Sequence of chain 1.B:
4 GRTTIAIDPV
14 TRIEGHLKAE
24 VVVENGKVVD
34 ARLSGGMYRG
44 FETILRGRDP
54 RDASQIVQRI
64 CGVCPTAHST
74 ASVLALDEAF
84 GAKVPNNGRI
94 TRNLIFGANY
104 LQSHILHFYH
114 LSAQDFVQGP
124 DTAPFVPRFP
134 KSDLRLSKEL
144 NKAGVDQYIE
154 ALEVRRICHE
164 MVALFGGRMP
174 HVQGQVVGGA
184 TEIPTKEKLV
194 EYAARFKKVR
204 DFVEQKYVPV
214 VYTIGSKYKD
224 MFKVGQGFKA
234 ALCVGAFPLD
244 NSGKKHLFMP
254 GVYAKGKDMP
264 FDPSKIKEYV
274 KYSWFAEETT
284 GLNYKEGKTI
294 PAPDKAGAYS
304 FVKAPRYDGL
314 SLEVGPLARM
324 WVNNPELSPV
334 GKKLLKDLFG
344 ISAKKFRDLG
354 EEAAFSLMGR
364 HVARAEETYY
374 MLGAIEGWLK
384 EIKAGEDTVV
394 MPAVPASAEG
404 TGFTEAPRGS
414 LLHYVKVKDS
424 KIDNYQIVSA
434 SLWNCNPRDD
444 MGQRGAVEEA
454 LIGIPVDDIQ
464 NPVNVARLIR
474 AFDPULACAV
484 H

This small molecule binds to this protein.
Small molecule (SMILES): N#C[Fe](=C=O)C#N

Binding-site contacts:
Ligand atom C2 contacts residue CYS67 of chain 1.B at 2.8 Å (hydrophobic).
Ligand atom N2 contacts residue H2S1 of chain 1.R at 3.9 Å.
Ligand atom FE contacts residue SEC478 of chain 1.B at 3.2 Å.
Ligand atom C3 contacts residue HIS71 of chain 1.B at 4.1 Å.
Ligand atom C2 contacts residue ALA409 of chain 1.B at 3.6 Å (hydrophobic).
Ligand atom C2 contacts residue NI1 of chain 1.P at 3.5 Å.
Ligand atom N1 contacts residue ARG411 of chain 1.B at 3.4 Å.
Ligand atom C2 contacts residue ARG411 of chain 1.B at 3.7 Å.
Ligand atom C3 contacts residue ALA409 of chain 1.B at 3.2 Å (hydrophobic).
Ligand atom N2 contacts residue PRO410 of chain 1.B at 3.2 Å.
Ligand atom C2 contacts residue SEC478 of chain 1.B at 3.8 Å.
Ligand atom C1 contacts residue CYS481 of chain 1.B at 3.0 Å (hydrophobic).
Ligand atom N2 contacts residue ARG411 of chain 1.B at 3.1 Å (salt-bridge).
Ligand atom O3 contacts residue ALA433 of chain 1.B at 3.7 Å.
Ligand atom N2 contacts residue ALA409 of chain 1.B at 3.5 Å.
Ligand atom N2 contacts residue CYS67 of chain 1.B at 3.3 Å.
Ligand atom FE contacts residue H2S1 of chain 1.R at 3.4 Å.
Ligand atom C1 contacts residue ARG411 of chain 1.B at 3.7 Å.
Ligand atom FE contacts residue NI1 of chain 1.P at 2.4 Å.
Ligand atom O3 contacts residue LEU414 of chain 1.B at 3.7 Å.
Ligand atom C1 contacts residue NI1 of chain 1.P at 3.3 Å.
Ligand atom FE contacts residue CYS481 of chain 1.B at 2.3 Å.
Ligand atom C1 contacts residue SEC478 of chain 1.B at 2.7 Å.
Ligand atom C3 contacts residue NI1 of chain 1.P at 4.1 Å.
Ligand atom C1 contacts residue SER434 of chain 1.B at 3.8 Å.
Ligand atom C2 contacts residue CYS481 of chain 1.B at 4.1 Å (hydrophobic).
Ligand atom C1 contacts residue ALA433 of chain 1.B at 3.9 Å (hydrophobic).
Ligand atom N1 contacts residue SEC478 of chain 1.B at 3.0 Å (h-bond).
Ligand atom N1 contacts residue ALA433 of chain 1.B at 3.4 Å.
Ligand atom C2 contacts residue H2S1 of chain 1.R at 3.4 Å.
Ligand atom C1 contacts residue H2S1 of chain 1.R at 3.8 Å.
Ligand atom O3 contacts residue CYS481 of chain 1.B at 4.0 Å.
Ligand atom C3 contacts residue CYS481 of chain 1.B at 3.1 Å (hydrophobic).
Ligand atom N1 contacts residue CYS481 of chain 1.B at 3.5 Å.
Ligand atom FE contacts residue CYS67 of chain 1.B at 2.3 Å.
Ligand atom C3 contacts residue CYS67 of chain 1.B at 3.5 Å (hydrophobic).
Ligand atom C2 contacts residue PRO410 of chain 1.B at 4.0 Å (hydrophobic).
Ligand atom O3 contacts residue ALA409 of chain 1.B at 2.9 Å.
Ligand atom C1 contacts residue CYS67 of chain 1.B at 4.0 Å (hydrophobic).
Ligand atom N1 contacts residue SER434 of chain 1.B at 2.8 Å (h-bond).